Sequence of chain 12.B:
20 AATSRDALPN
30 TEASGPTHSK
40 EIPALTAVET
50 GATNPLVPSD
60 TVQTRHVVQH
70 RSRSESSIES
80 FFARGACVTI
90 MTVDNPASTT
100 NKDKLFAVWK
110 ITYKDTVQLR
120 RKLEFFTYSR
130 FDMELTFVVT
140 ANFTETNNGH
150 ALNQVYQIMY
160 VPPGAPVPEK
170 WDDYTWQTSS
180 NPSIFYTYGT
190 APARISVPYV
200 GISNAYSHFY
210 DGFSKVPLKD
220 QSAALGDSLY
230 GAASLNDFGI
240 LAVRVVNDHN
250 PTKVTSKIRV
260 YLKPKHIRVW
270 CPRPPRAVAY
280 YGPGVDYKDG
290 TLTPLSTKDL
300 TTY

Binding-site contacts:
Ligand atom C4 contacts residue TYR159 of chain 12.B at 3.5 Å (hydrophobic).
Ligand atom C7 contacts residue TYR159 of chain 12.B at 3.7 Å (hydrophobic).
Ligand atom C3 contacts residue ALA24 of chain 12.D at 3.5 Å (hydrophobic).
Ligand atom C2 contacts residue ILE194 of chain 12.B at 3.5 Å (hydrophobic).
Ligand atom C21 contacts residue TYR112 of chain 12.B at 3.3 Å (hydrophobic).
Ligand atom C17 contacts residue TYR112 of chain 12.B at 3.8 Å (hydrophobic).
Ligand atom C17 contacts residue PHE237 of chain 12.B at 3.7 Å (hydrophobic).
Ligand atom C25 contacts residue ASP236 of chain 12.B at 3.5 Å.
Ligand atom C8 contacts residue VAL196 of chain 12.B at 3.6 Å (hydrophobic).
Ligand atom N4 contacts residue LEU240 of chain 12.B at 3.6 Å.
Ligand atom N6 contacts residue VAL196 of chain 12.B at 3.9 Å.
Ligand atom C7 contacts residue VAL196 of chain 12.B at 3.6 Å (hydrophobic).
Ligand atom N3 contacts residue TYR159 of chain 12.B at 3.9 Å.
Ligand atom O14 contacts residue MET132 of chain 12.B at 3.4 Å.
Ligand atom C25 contacts residue SER206 of chain 12.B at 3.8 Å.
Ligand atom C18 contacts residue PHE237 of chain 12.B at 3.6 Å (hydrophobic).
Ligand atom C21 contacts residue PHE237 of chain 12.B at 3.7 Å (hydrophobic).
Ligand atom C11 contacts residue ILE110 of chain 12.B at 3.6 Å (hydrophobic).
Ligand atom N4 contacts residue LEU134 of chain 12.B at 3.7 Å.
Ligand atom O22 contacts residue TYR112 of chain 12.B at 3.5 Å.
Ligand atom C10 contacts residue ILE110 of chain 12.B at 3.5 Å (hydrophobic).
Ligand atom N3 contacts residue LEU240 of chain 12.B at 3.5 Å.
Ligand atom C3 contacts residue TYR159 of chain 12.B at 3.6 Å (hydrophobic).
Ligand atom C2 contacts residue TYR159 of chain 12.B at 3.5 Å (hydrophobic).
Ligand atom C20 contacts residue TYR205 of chain 12.B at 3.5 Å (hydrophobic).
Ligand atom C18 contacts residue TYR112 of chain 12.B at 3.7 Å (hydrophobic).
Ligand atom C1 contacts residue PRO181 of chain 12.B at 3.7 Å (hydrophobic).
Ligand atom C5 contacts residue VAL196 of chain 12.B at 3.8 Å (hydrophobic).
Ligand atom O23 contacts residue PHE237 of chain 12.B at 3.8 Å.
Ligand atom O23 contacts residue TYR112 of chain 12.B at 3.5 Å.
Ligand atom C8 contacts residue VAL199 of chain 12.B at 3.7 Å (hydrophobic).
Ligand atom N3 contacts residue ILE194 of chain 12.B at 3.6 Å.
Ligand atom C4 contacts residue VAL196 of chain 12.B at 3.9 Å (hydrophobic).
Ligand atom C11 contacts residue LEU134 of chain 12.B at 3.8 Å (hydrophobic).
Ligand atom C13 contacts residue VAL199 of chain 12.B at 3.7 Å (hydrophobic).
Ligand atom C19 contacts residue TYR205 of chain 12.B at 3.7 Å (hydrophobic).
Ligand atom O22 contacts residue TYR205 of chain 12.B at 3.8 Å.
Ligand atom C10 contacts residue MET132 of chain 12.B at 3.3 Å (hydrophobic).
Ligand atom C12 contacts residue PHE237 of chain 12.B at 3.5 Å (hydrophobic).
Ligand atom C13 contacts residue MET132 of chain 12.B at 3.8 Å (hydrophobic).

Sequence of chain 12.D:
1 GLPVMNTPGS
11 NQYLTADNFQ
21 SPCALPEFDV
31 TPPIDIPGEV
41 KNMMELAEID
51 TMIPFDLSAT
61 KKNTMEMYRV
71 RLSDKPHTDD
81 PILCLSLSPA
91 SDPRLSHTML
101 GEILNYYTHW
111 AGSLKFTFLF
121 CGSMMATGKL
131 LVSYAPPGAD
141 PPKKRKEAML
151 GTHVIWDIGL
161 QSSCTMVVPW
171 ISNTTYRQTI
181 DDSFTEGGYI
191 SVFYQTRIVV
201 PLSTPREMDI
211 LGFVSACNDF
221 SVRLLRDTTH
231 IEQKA

The protein below binds the small molecule below.
Small molecule (SMILES): CCOC(=O)c1ccc(OCCC2CCN(c3ccc(C)nn3)CC2)cc1